Binding-site contacts:
Ligand atom C8 contacts residue TYR290 of chain 1.B at 3.7 Å (hydrophobic).
Ligand atom C6 contacts residue LEU342 of chain 1.B at 3.6 Å (hydrophobic).
Ligand atom C4 contacts residue ASN340 of chain 1.B at 3.6 Å.
Ligand atom C22 contacts residue ASP73 of chain 1.B at 3.5 Å.
Ligand atom C21 contacts residue GLU72 of chain 1.B at 3.6 Å.
Ligand atom C3 contacts residue TYR309 of chain 1.B at 3.5 Å (hydrophobic).
Ligand atom C4 contacts residue TYR186 of chain 1.B at 3.6 Å (hydrophobic).
Ligand atom C3 contacts residue TYR186 of chain 1.B at 3.6 Å (hydrophobic).
Ligand atom C17 contacts residue ASP73 of chain 1.B at 3.8 Å.
Ligand atom C20 contacts residue SER294 of chain 1.B at 3.7 Å.
Ligand atom C21 contacts residue ASP73 of chain 1.B at 3.5 Å.
Ligand atom C5 contacts residue LEU342 of chain 1.B at 3.8 Å (hydrophobic).
Ligand atom C11 contacts residue LEU385 of chain 1.B at 3.5 Å (hydrophobic).
Ligand atom C10 contacts residue THR172 of chain 1.B at 3.7 Å.
Ligand atom N1 contacts residue TYR186 of chain 1.B at 3.5 Å.
Ligand atom C2 contacts residue TYR186 of chain 1.B at 3.5 Å (hydrophobic).
Ligand atom C9 contacts residue TYR290 of chain 1.B at 3.6 Å (hydrophobic).
Ligand atom C11 contacts residue PHE80 of chain 1.B at 3.7 Å (hydrophobic).
Ligand atom O2 contacts residue TYR186 of chain 1.B at 3.4 Å.
Ligand atom C9 contacts residue LEU385 of chain 1.B at 3.6 Å (hydrophobic).
Ligand atom C5 contacts residue TYR309 of chain 1.B at 3.4 Å (hydrophobic).
Ligand atom C10 contacts residue LEU385 of chain 1.B at 3.2 Å (hydrophobic).
Ligand atom C1 contacts residue TYR186 of chain 1.B at 3.7 Å (hydrophobic).
Ligand atom C12 contacts residue TYR290 of chain 1.B at 3.7 Å (hydrophobic).
Ligand atom N contacts residue LEU385 of chain 1.B at 2.8 Å (h-bond).
Ligand atom C11 contacts residue TYR82 of chain 1.B at 3.4 Å (hydrophobic).
Ligand atom C4 contacts residue TYR309 of chain 1.B at 3.4 Å (hydrophobic).
Ligand atom N2 contacts residue TYR186 of chain 1.B at 3.5 Å.
Ligand atom C15 contacts residue TYR186 of chain 1.B at 3.6 Å (hydrophobic).
Ligand atom C6 contacts residue TYR309 of chain 1.B at 3.6 Å (hydrophobic).
Ligand atom O2 contacts residue HIS188 of chain 1.B at 3.3 Å.
Ligand atom C9 contacts residue LEU384 of chain 1.B at 3.1 Å (hydrophobic).
Ligand atom C14 contacts residue TYR186 of chain 1.B at 3.5 Å (hydrophobic).
Ligand atom C22 contacts residue GLU72 of chain 1.B at 3.5 Å.
Ligand atom C20 contacts residue PHE80 of chain 1.B at 3.5 Å (hydrophobic).
Ligand atom C13 contacts residue TYR309 of chain 1.B at 3.8 Å (hydrophobic).
Ligand atom C contacts residue PHE80 of chain 1.B at 3.7 Å (hydrophobic).
Ligand atom O1 contacts residue LEU363 of chain 1.B at 3.8 Å.
Ligand atom C21 contacts residue PHE80 of chain 1.B at 3.6 Å (hydrophobic).
Ligand atom O contacts residue TYR186 of chain 1.B at 3.5 Å.

Sequence of chain 1.B:
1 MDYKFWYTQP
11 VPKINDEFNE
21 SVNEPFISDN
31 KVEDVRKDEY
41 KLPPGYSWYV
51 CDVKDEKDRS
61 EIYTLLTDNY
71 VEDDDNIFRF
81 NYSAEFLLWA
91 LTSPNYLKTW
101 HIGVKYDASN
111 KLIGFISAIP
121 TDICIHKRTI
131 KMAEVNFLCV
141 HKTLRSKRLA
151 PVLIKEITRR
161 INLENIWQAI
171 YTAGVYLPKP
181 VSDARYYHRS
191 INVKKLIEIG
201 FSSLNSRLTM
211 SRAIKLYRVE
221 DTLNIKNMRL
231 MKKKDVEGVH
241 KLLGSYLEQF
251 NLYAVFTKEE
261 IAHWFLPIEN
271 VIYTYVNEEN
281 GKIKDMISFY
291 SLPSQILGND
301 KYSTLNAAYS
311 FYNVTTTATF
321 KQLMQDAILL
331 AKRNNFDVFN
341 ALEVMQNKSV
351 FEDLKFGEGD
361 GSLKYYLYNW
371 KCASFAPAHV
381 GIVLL

This small molecule binds to this protein.
Small molecule (SMILES): Cc1c(-c2nc(Cc3ccccc3)no2)oc2cccc(OC3CCNCC3)c12